Sequence of chain 3.A:
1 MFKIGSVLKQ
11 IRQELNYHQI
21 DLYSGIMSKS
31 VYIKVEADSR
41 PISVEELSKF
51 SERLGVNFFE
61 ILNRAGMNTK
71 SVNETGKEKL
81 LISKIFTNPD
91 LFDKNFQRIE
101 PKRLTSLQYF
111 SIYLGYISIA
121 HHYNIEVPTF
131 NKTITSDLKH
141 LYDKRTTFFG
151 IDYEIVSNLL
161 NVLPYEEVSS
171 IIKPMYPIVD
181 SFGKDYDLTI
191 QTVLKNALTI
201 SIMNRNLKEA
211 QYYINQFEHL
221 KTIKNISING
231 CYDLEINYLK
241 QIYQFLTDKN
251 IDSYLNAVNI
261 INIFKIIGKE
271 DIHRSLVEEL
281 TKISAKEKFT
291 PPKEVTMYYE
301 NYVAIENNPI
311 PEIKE

The small molecule below binds the protein below.
Small molecule (SMILES): CC[C@H](C)[C@H](NC(=O)[C@H](Cc1ccccc1)NC(=O)[C@@H](NC(=O)[C@H](CC(C)C)NC(=O)[C@@H](NC(=O)[C@@H](NC(=O)[C@H](C)N)[C@@H](C)CC)[C@@H](C)O)[C@@H](C)CC)C(=O)O

Binding-site contacts:
Ligand atom O contacts residue ILE313 of chain 3.A at 2.9 Å.
Ligand atom CG1 contacts residue GLU154 of chain 3.A at 2.8 Å.
Ligand atom CE2 contacts residue ASN158 of chain 3.A at 3.2 Å.
Ligand atom CD1 contacts residue GLU154 of chain 3.A at 2.9 Å.
Ligand atom CE2 contacts residue SER111 of chain 3.A at 3.5 Å.
Ligand atom CD1 contacts residue ILE200 of chain 3.A at 3.5 Å (hydrophobic).
Ligand atom CB contacts residue SER275 of chain 3.A at 3.5 Å.
Ligand atom CG2 contacts residue ASN161 of chain 3.A at 3.4 Å.
Ligand atom OG1 contacts residue GLU312 of chain 3.A at 2.4 Å (salt-bridge).
Ligand atom CD1 contacts residue THR192 of chain 3.A at 3.3 Å.
Ligand atom CD2 contacts residue GLU312 of chain 3.A at 3.3 Å.
Ligand atom N contacts residue LYS314 of chain 3.A at 2.6 Å (salt-bridge).
Ligand atom CD2 contacts residue PRO311 of chain 3.A at 3.3 Å (hydrophobic).
Ligand atom CB contacts residue GLU312 of chain 3.A at 3.2 Å.
Ligand atom N contacts residue ASN196 of chain 3.A at 2.7 Å (h-bond).
Ligand atom O contacts residue GLU154 of chain 3.A at 3.1 Å.
Ligand atom CA contacts residue GLU312 of chain 3.A at 3.4 Å.
Ligand atom N contacts residue GLU312 of chain 3.A at 2.6 Å (salt-bridge).
Ligand atom O contacts residue GLU315 of chain 3.A at 3.5 Å.
Ligand atom N contacts residue GLU154 of chain 3.A at 2.9 Å (salt-bridge).
Ligand atom OG1 contacts residue LYS195 of chain 3.A at 2.4 Å (salt-bridge).
Ligand atom CD1 contacts residue THR189 of chain 3.A at 3.2 Å.
Ligand atom O contacts residue ASN196 of chain 3.A at 3.3 Å (h-bond).
Ligand atom O contacts residue ASN196 of chain 3.A at 2.9 Å (h-bond).
Ligand atom O contacts residue LYS314 of chain 3.A at 2.7 Å (salt-bridge).
Ligand atom CG2 contacts residue TYR232 of chain 3.A at 3.1 Å (hydrophobic).
Ligand atom O contacts residue LYS79 of chain 3.A at 2.8 Å (salt-bridge).
Ligand atom O contacts residue ASN158 of chain 3.A at 3.4 Å (h-bond).
Ligand atom CD1 contacts residue ASN196 of chain 3.A at 3.2 Å.
Ligand atom CB contacts residue ILE313 of chain 3.A at 3.5 Å (hydrophobic).
Ligand atom CZ contacts residue GLY115 of chain 3.A at 3.3 Å.
Ligand atom CA contacts residue ASN196 of chain 3.A at 3.1 Å.
Ligand atom CD1 contacts residue LEU188 of chain 3.A at 3.2 Å (hydrophobic).
Ligand atom CA contacts residue LYS314 of chain 3.A at 3.5 Å.
Ligand atom CB contacts residue LYS195 of chain 3.A at 3.4 Å.
Ligand atom N contacts residue ASN158 of chain 3.A at 3.3 Å (h-bond).
Ligand atom O contacts residue THR199 of chain 3.A at 3.5 Å (h-bond).
Ligand atom O contacts residue LYS195 of chain 3.A at 2.9 Å (salt-bridge).
Ligand atom C contacts residue ASN196 of chain 3.A at 3.4 Å.
Ligand atom N contacts residue GLU235 of chain 3.A at 2.7 Å (salt-bridge).